This protein binds this small molecule.
Small molecule (SMILES): OC[C@H]1CNC[C@@H](O)[C@@H]1O

Binding-site contacts:
Ligand atom O3 contacts residue PHE227 of chain 1.A at 3.8 Å.
Ligand atom O3 contacts residue BMA1 of chain 1.D at 2.9 Å.
Ligand atom C1 contacts residue GLU221 of chain 1.A at 3.8 Å.
Ligand atom C4 contacts residue BMA1 of chain 1.D at 2.5 Å.
Ligand atom C5 contacts residue TRP373 of chain 1.A at 3.8 Å (hydrophobic).
Ligand atom C6 contacts residue GLN385 of chain 1.A at 4.2 Å.
Ligand atom C2 contacts residue GLU338 of chain 1.A at 4.1 Å.
Ligand atom O4 contacts residue GLN385 of chain 1.A at 4.0 Å.
Ligand atom O4 contacts residue BMA1 of chain 1.D at 1.4 Å.
Ligand atom C4 contacts residue TRP373 of chain 1.A at 4.0 Å (hydrophobic).
Ligand atom C2 contacts residue HIS220 of chain 1.A at 4.2 Å.
Ligand atom C6 contacts residue PHE387 of chain 1.A at 4.0 Å (hydrophobic).
Ligand atom C1 contacts residue GLU338 of chain 1.A at 3.3 Å.
Ligand atom C2 contacts residue BMA1 of chain 1.D at 4.5 Å.
Ligand atom O4 contacts residue TRP373 of chain 1.A at 3.0 Å (h-bond).
Ligand atom C3 contacts residue TRP373 of chain 1.A at 4.4 Å (hydrophobic).
Ligand atom C2 contacts residue HIS156 of chain 1.A at 4.0 Å.
Ligand atom C1 contacts residue TYR297 of chain 1.A at 3.5 Å (hydrophobic).
Ligand atom O3 contacts residue TRP167 of chain 1.A at 3.6 Å.
Ligand atom C2 contacts residue GLU221 of chain 1.A at 3.4 Å.
Ligand atom O6 contacts residue PHE387 of chain 1.A at 4.3 Å.
Ligand atom C5 contacts residue BMA1 of chain 1.D at 3.7 Å.
Ligand atom C5 contacts residue TYR297 of chain 1.A at 3.7 Å (hydrophobic).
Ligand atom C6 contacts residue BMA1 of chain 1.D at 4.2 Å.
Ligand atom C6 contacts residue TRP373 of chain 1.A at 3.7 Å (hydrophobic).
Ligand atom C2 contacts residue PHE227 of chain 1.A at 4.0 Å (hydrophobic).
Ligand atom C6 contacts residue TYR297 of chain 1.A at 3.8 Å (hydrophobic).
Ligand atom C3 contacts residue HIS156 of chain 1.A at 3.5 Å.
Ligand atom N contacts residue GLU221 of chain 1.A at 2.8 Å (salt-bridge).
Ligand atom C5 contacts residue GLU338 of chain 1.A at 3.8 Å.
Ligand atom C3 contacts residue BMA1 of chain 1.D at 3.0 Å.
Ligand atom N contacts residue TYR297 of chain 1.A at 4.2 Å.
Ligand atom N contacts residue GLU338 of chain 1.A at 2.8 Å (salt-bridge).
Ligand atom O3 contacts residue HIS156 of chain 1.A at 2.8 Å (h-bond).

Sequence of chain 1.A:
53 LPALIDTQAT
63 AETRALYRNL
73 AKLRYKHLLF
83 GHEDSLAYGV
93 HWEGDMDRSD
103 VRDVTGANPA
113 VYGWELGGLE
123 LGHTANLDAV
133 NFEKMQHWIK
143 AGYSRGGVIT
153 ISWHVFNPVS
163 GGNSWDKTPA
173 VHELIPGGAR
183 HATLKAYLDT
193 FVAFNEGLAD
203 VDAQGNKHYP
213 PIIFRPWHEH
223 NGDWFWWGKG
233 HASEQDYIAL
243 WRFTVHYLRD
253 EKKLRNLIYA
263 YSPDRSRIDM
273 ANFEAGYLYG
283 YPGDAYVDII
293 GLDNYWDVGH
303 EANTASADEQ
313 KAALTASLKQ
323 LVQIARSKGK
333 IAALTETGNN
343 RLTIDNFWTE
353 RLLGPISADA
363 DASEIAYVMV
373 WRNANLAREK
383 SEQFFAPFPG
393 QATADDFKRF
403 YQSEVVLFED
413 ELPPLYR